Sequence of chain 1.Q:
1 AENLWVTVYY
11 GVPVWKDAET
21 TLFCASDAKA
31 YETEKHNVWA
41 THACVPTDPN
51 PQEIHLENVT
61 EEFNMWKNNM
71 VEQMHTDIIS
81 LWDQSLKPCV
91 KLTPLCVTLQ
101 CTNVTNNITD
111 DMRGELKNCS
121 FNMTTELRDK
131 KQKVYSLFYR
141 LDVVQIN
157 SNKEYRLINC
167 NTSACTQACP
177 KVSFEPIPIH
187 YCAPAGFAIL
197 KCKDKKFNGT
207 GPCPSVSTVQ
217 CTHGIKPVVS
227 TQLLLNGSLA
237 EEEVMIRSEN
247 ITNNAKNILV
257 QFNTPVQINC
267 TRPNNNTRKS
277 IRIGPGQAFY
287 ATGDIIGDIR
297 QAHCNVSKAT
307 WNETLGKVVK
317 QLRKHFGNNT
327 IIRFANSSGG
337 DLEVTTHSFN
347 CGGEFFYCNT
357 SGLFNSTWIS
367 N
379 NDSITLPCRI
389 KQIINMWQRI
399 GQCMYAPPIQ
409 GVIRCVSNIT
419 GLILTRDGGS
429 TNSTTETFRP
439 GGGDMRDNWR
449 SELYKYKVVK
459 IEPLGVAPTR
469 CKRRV

Sequence of chain 1.T:
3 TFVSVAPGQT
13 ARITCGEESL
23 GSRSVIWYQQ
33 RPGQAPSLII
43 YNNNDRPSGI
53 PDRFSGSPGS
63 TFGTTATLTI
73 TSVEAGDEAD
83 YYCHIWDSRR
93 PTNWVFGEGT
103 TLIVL

The protein below binds the small molecule below.
Small molecule (SMILES): CC(=O)N[C@H]1[C@H](O[C@H]2[C@H](O)[C@@H](NC(C)=O)CO[C@@H]2CO)O[C@H](CO)[C@@H](O)[C@@H]1O

Binding-site contacts:
Ligand atom O6 contacts residue THR273 of chain 1.Q at 3.7 Å.
Ligand atom C8 contacts residue ASN271 of chain 1.Q at 4.5 Å.
Ligand atom C1 contacts residue ASN271 of chain 1.Q at 1.4 Å.
Ligand atom C5 contacts residue ASN271 of chain 1.Q at 3.6 Å.
Ligand atom O5 contacts residue ILE292 of chain 1.Q at 3.2 Å.
Ligand atom C2 contacts residue ASN271 of chain 1.Q at 2.4 Å.
Ligand atom O7 contacts residue ASN271 of chain 1.Q at 2.9 Å (h-bond).
Ligand atom C6 contacts residue THR273 of chain 1.Q at 4.3 Å.
Ligand atom O5 contacts residue ASN271 of chain 1.Q at 2.3 Å (h-bond).
Ligand atom C3 contacts residue ASN271 of chain 1.Q at 3.8 Å.
Ligand atom C2 contacts residue ILE292 of chain 1.Q at 4.2 Å (hydrophobic).
Ligand atom C6 contacts residue GLN408 of chain 1.Q at 4.5 Å.
Ligand atom C5 contacts residue ILE292 of chain 1.Q at 4.1 Å (hydrophobic).
Ligand atom C1 contacts residue ILE292 of chain 1.Q at 3.9 Å (hydrophobic).
Ligand atom C7 contacts residue ASN271 of chain 1.Q at 3.2 Å.
Ligand atom C4 contacts residue ASN271 of chain 1.Q at 4.1 Å.
Ligand atom O7 contacts residue PHE64 of chain 1.T at 3.9 Å.
Ligand atom N2 contacts residue ASN271 of chain 1.Q at 3.0 Å (h-bond).
Ligand atom C4 contacts residue ILE292 of chain 1.Q at 4.3 Å (hydrophobic).
Ligand atom O6 contacts residue GLN408 of chain 1.Q at 3.1 Å (h-bond).
Ligand atom C6 contacts residue ILE292 of chain 1.Q at 4.1 Å (hydrophobic).